The protein below binds the small molecule below.
Small molecule (SMILES): Cc1cc(CCCCCCCOc2ccc(C3=NCCO3)cc2)on1

Sequence of chain 43.A:
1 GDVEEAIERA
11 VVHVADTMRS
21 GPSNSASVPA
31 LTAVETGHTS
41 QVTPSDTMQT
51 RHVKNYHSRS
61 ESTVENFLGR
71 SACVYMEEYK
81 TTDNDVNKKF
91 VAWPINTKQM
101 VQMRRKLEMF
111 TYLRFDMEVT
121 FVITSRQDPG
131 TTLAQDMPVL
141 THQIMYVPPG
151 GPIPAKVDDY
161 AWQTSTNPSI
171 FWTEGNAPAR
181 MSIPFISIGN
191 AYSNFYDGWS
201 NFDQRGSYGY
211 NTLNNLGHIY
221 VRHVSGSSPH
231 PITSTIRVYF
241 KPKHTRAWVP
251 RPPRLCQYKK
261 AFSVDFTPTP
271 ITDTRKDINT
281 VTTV

Sequence of chain 43.C:
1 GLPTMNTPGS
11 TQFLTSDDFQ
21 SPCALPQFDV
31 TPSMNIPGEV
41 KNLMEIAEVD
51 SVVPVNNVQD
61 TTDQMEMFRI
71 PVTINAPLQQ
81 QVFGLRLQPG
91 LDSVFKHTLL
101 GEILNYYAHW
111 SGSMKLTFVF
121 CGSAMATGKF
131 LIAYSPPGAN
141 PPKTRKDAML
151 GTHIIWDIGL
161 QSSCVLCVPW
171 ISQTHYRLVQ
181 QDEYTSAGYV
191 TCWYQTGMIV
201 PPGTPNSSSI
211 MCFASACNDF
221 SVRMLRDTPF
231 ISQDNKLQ

Binding-site contacts:
Ligand atom C6C contacts residue ILE186 of chain 43.A at 3.9 Å (hydrophobic).
Ligand atom O1 contacts residue W711 of chain 43.F at 3.7 Å.
Ligand atom N2 contacts residue W711 of chain 43.F at 2.9 Å.
Ligand atom C4B contacts residue ILE183 of chain 43.A at 4.0 Å (hydrophobic).
Ligand atom O1B contacts residue ILE95 of chain 43.A at 3.6 Å.
Ligand atom O1 contacts residue THR97 of chain 43.A at 3.4 Å (h-bond).
Ligand atom C6B contacts residue TYR146 of chain 43.A at 3.8 Å (hydrophobic).
Ligand atom C2B contacts residue ILE219 of chain 43.A at 3.8 Å (hydrophobic).
Ligand atom O1A contacts residue PHE121 of chain 43.A at 4.0 Å.
Ligand atom C5B contacts residue TYR146 of chain 43.A at 3.4 Å (hydrophobic).
Ligand atom C4 contacts residue TYR192 of chain 43.A at 3.5 Å (hydrophobic).
Ligand atom C1C contacts residue THR97 of chain 43.A at 3.9 Å.
Ligand atom C5B contacts residue ILE183 of chain 43.A at 3.7 Å (hydrophobic).
Ligand atom C6B contacts residue ILE183 of chain 43.A at 3.6 Å (hydrophobic).
Ligand atom C5A contacts residue ILE170 of chain 43.A at 3.8 Å (hydrophobic).
Ligand atom C2A contacts residue MET181 of chain 43.A at 3.7 Å (hydrophobic).
Ligand atom N3A contacts residue TYR146 of chain 43.A at 4.0 Å.
Ligand atom C31 contacts residue ASN214 of chain 43.A at 3.3 Å.
Ligand atom C4A contacts residue MET181 of chain 43.A at 3.6 Å (hydrophobic).
Ligand atom C2A contacts residue TYR146 of chain 43.A at 3.7 Å (hydrophobic).
Ligand atom C4A contacts residue ALA24 of chain 43.C at 4.0 Å (hydrophobic).
Ligand atom C5A contacts residue PRO168 of chain 43.A at 4.0 Å (hydrophobic).
Ligand atom N3A contacts residue ALA24 of chain 43.C at 3.8 Å.
Ligand atom C3C contacts residue TYR192 of chain 43.A at 4.0 Å (hydrophobic).
Ligand atom N3A contacts residue MET181 of chain 43.A at 3.3 Å.
Ligand atom C3B contacts residue ILE219 of chain 43.A at 3.8 Å (hydrophobic).
Ligand atom N2 contacts residue THR97 of chain 43.A at 3.7 Å.
Ligand atom C5A contacts residue ILE144 of chain 43.A at 3.7 Å (hydrophobic).
Ligand atom C1C contacts residue PHE115 of chain 43.A at 3.9 Å (hydrophobic).
Ligand atom C3C contacts residue LEU216 of chain 43.A at 3.7 Å (hydrophobic).
Ligand atom C4A contacts residue ILE170 of chain 43.A at 3.9 Å (hydrophobic).
Ligand atom C31 contacts residue W711 of chain 43.F at 3.0 Å.
Ligand atom C4C contacts residue MET117 of chain 43.A at 3.9 Å (hydrophobic).
Ligand atom C4B contacts residue TYR146 of chain 43.A at 3.7 Å (hydrophobic).
Ligand atom C1B contacts residue ILE183 of chain 43.A at 4.0 Å (hydrophobic).
Ligand atom C3 contacts residue W711 of chain 43.F at 3.3 Å.
Ligand atom C2C contacts residue LEU216 of chain 43.A at 3.7 Å (hydrophobic).
Ligand atom C4A contacts residue LEU14 of chain 44.C at 4.0 Å (hydrophobic).
Ligand atom C2C contacts residue THR97 of chain 43.A at 3.9 Å.
Ligand atom C31 contacts residue LEU216 of chain 43.A at 3.4 Å (hydrophobic).

Sequence of chain 44.C:
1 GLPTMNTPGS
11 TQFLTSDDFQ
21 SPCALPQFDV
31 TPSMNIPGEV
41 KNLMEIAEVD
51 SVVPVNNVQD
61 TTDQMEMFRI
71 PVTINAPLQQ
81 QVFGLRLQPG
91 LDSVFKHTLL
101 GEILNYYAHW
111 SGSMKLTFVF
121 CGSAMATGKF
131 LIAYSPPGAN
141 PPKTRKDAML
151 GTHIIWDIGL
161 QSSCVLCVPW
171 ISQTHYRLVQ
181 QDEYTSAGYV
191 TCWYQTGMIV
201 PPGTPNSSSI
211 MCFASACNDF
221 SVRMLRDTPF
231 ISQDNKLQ